Binding-site contacts:
Ligand atom C5 contacts residue TRP287 of chain 1.NA at 3.9 Å (hydrophobic).
Ligand atom O2 contacts residue ASN55 of chain 1.NA at 3.5 Å (h-bond).
Ligand atom C3 contacts residue TRP287 of chain 1.NA at 4.3 Å (hydrophobic).
Ligand atom O5 contacts residue TRP287 of chain 1.NA at 3.3 Å.
Ligand atom O4 contacts residue TRP287 of chain 1.NA at 2.1 Å.
Ligand atom C2 contacts residue TRP287 of chain 1.NA at 3.8 Å (hydrophobic).
Ligand atom O3 contacts residue ALA257 of chain 1.MA at 4.5 Å.
Ligand atom O3 contacts residue ASN254 of chain 1.MA at 3.8 Å.
Ligand atom C4 contacts residue TRP287 of chain 1.NA at 3.4 Å (hydrophobic).
Ligand atom O2 contacts residue SER256 of chain 1.MA at 4.0 Å.
Ligand atom C3 contacts residue ASN254 of chain 1.MA at 4.1 Å.
Ligand atom O2 contacts residue ASN254 of chain 1.MA at 4.0 Å.
Ligand atom O2 contacts residue THR52 of chain 1.NA at 4.4 Å.
Ligand atom C1 contacts residue TRP287 of chain 1.NA at 3.8 Å (hydrophobic).
Ligand atom O1 contacts residue TRP287 of chain 1.NA at 3.0 Å (h-bond).
Ligand atom C6 contacts residue TRP287 of chain 1.NA at 3.8 Å (hydrophobic).
Ligand atom O3 contacts residue TRP287 of chain 1.NA at 3.8 Å.

This protein binds this small molecule.
Small molecule (SMILES): OC[C@H]1O[C@@H](O)[C@H](O)[C@@H](O)[C@H]1O

Sequence of chain 1.MA:
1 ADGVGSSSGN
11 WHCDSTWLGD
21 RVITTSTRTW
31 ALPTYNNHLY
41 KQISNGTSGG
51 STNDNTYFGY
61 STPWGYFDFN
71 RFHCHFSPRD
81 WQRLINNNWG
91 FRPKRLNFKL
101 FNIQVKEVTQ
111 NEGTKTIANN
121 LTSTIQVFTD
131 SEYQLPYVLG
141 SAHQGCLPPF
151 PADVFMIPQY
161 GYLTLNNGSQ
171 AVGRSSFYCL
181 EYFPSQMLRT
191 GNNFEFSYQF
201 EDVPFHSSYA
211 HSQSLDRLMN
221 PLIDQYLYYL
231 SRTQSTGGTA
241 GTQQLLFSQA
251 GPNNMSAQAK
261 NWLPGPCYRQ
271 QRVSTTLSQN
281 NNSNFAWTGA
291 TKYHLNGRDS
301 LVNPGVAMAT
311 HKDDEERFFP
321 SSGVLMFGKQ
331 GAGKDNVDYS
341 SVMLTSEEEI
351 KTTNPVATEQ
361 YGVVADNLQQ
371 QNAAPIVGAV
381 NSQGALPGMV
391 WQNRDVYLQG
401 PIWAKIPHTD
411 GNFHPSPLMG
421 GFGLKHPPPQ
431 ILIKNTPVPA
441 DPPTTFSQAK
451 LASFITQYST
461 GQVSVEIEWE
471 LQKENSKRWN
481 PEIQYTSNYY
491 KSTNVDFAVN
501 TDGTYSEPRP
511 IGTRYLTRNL

Sequence of chain 1.NA:
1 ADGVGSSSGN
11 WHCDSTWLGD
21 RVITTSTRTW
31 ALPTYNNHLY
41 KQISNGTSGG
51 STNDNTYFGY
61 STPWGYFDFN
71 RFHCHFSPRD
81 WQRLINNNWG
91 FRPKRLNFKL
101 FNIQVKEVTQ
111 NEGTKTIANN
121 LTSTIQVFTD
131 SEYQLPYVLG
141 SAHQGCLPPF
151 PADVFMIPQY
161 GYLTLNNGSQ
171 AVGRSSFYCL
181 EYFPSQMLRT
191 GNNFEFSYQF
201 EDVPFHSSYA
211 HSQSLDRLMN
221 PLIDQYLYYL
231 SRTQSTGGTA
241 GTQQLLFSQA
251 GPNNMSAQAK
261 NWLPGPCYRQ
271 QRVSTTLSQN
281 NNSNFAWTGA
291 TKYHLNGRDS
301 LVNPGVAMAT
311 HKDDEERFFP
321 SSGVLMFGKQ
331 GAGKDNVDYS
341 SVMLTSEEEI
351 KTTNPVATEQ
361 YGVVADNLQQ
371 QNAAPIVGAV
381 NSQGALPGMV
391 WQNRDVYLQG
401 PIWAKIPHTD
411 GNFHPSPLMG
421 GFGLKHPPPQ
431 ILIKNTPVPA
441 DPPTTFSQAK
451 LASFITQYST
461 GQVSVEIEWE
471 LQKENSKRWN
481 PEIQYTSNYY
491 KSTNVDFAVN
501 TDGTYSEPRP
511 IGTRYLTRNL